This small molecule binds to this protein.
Small molecule (SMILES): CC(=O)N[C@@H]1[C@@H](O)[C@H](O)[C@@H](CO)O[C@H]1O

Sequence of chain 45.G:
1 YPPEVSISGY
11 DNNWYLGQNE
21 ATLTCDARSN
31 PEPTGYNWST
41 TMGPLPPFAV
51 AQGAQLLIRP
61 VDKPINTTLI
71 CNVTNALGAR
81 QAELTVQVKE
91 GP

Binding-site contacts:
Ligand atom C5 contacts residue ASN72 of chain 45.G at 3.7 Å.
Ligand atom O7 contacts residue ASN72 of chain 45.G at 3.3 Å (h-bond).
Ligand atom C5 contacts residue THR74 of chain 45.G at 3.9 Å.
Ligand atom C7 contacts residue ASN72 of chain 45.G at 3.5 Å.
Ligand atom C1 contacts residue ASN72 of chain 45.G at 1.5 Å.
Ligand atom C2 contacts residue ASN72 of chain 45.G at 2.6 Å.
Ligand atom O7 contacts residue GLN81 of chain 45.G at 3.9 Å.
Ligand atom C7 contacts residue GLN81 of chain 45.G at 3.8 Å.
Ligand atom C8 contacts residue GLN81 of chain 45.G at 3.2 Å.
Ligand atom O5 contacts residue ASN72 of chain 45.G at 2.4 Å (h-bond).
Ligand atom C1 contacts residue ALA79 of chain 45.G at 4.3 Å (hydrophobic).
Ligand atom C3 contacts residue ASN72 of chain 45.G at 4.0 Å.
Ligand atom C6 contacts residue THR74 of chain 45.G at 3.7 Å.
Ligand atom C4 contacts residue ASN72 of chain 45.G at 4.3 Å.
Ligand atom N2 contacts residue ASN72 of chain 45.G at 3.2 Å (h-bond).
Ligand atom N2 contacts residue GLN81 of chain 45.G at 4.3 Å.
Ligand atom O5 contacts residue THR74 of chain 45.G at 4.0 Å.